The protein below binds the small molecule below.
Small molecule (SMILES): CC(=O)N[C@@H]1[C@@H](O)[C@H](O)[C@@H](CO)O[C@H]1O

Binding-site contacts:
Ligand atom O7 contacts residue ASN205 of chain 1.B at 3.6 Å.
Ligand atom C8 contacts residue ASN205 of chain 1.B at 4.2 Å.
Ligand atom O5 contacts residue ASN205 of chain 1.B at 2.4 Å (h-bond).
Ligand atom C3 contacts residue ASN205 of chain 1.B at 3.8 Å.
Ligand atom C8 contacts residue GLU204 of chain 1.B at 4.0 Å.
Ligand atom C7 contacts residue ASN205 of chain 1.B at 3.4 Å.
Ligand atom C2 contacts residue ASN205 of chain 1.B at 2.4 Å.
Ligand atom O5 contacts residue ASN167 of chain 1.B at 3.3 Å (h-bond).
Ligand atom C1 contacts residue ASN205 of chain 1.B at 1.4 Å.
Ligand atom C1 contacts residue ASN167 of chain 1.B at 4.1 Å.
Ligand atom C8 contacts residue THR203 of chain 1.B at 4.4 Å.
Ligand atom C4 contacts residue ASN205 of chain 1.B at 4.2 Å.
Ligand atom N2 contacts residue ASN205 of chain 1.B at 2.9 Å (h-bond).
Ligand atom C6 contacts residue ASN167 of chain 1.B at 3.8 Å.
Ligand atom C5 contacts residue ASN167 of chain 1.B at 3.9 Å.
Ligand atom C5 contacts residue ASN205 of chain 1.B at 3.6 Å.

Sequence of chain 1.B:
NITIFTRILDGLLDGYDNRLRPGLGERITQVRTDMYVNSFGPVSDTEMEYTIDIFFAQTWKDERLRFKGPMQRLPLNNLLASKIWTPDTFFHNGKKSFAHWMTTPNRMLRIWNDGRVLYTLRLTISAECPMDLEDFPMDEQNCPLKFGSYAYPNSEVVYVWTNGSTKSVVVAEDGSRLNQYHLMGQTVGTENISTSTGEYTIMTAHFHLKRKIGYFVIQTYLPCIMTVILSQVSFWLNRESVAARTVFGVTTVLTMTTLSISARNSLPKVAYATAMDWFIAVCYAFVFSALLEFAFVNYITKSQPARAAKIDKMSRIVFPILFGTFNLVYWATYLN